A protein and the small-molecule ligand that binds it are described below.
Small molecule (SMILES): O=C1C[C@@H](C(=O)O)NC(=O)N1

Binding-site contacts:
Ligand atom C6 contacts residue ALA252 of chain 1.A at 3.8 Å (hydrophobic).
Ligand atom O2 contacts residue GLY267 of chain 1.A at 3.3 Å.
Ligand atom O2 contacts residue CYS221 of chain 1.A at 3.2 Å.
Ligand atom O71 contacts residue ALA266 of chain 1.A at 3.1 Å (h-bond).
Ligand atom O2 contacts residue LEU222 of chain 1.A at 2.9 Å (h-bond).
Ligand atom C6 contacts residue HIS18 of chain 1.A at 4.0 Å.
Ligand atom C6 contacts residue ZN1 of chain 1.C at 4.3 Å.
Ligand atom C5 contacts residue ASN44 of chain 1.A at 4.3 Å.
Ligand atom N1 contacts residue GLY267 of chain 1.A at 3.7 Å.
Ligand atom O71 contacts residue ARG20 of chain 1.A at 2.9 Å (salt-bridge).
Ligand atom C2 contacts residue ALA266 of chain 1.A at 3.5 Å (hydrophobic).
Ligand atom N1 contacts residue ALA252 of chain 1.A at 3.6 Å.
Ligand atom C4 contacts residue HIS139 of chain 1.A at 4.2 Å.
Ligand atom O72 contacts residue ASN44 of chain 1.A at 2.9 Å (h-bond).
Ligand atom C7 contacts residue ALA266 of chain 1.A at 4.0 Å (hydrophobic).
Ligand atom N3 contacts residue LEU222 of chain 1.A at 3.0 Å (h-bond).
Ligand atom O71 contacts residue ALA252 of chain 1.A at 3.9 Å.
Ligand atom C7 contacts residue HIS18 of chain 1.A at 4.3 Å.
Ligand atom C2 contacts residue LEU222 of chain 1.A at 3.6 Å (hydrophobic).
Ligand atom N1 contacts residue ALA266 of chain 1.A at 3.0 Å (h-bond).
Ligand atom O2 contacts residue ALA266 of chain 1.A at 3.2 Å.
Ligand atom O4 contacts residue KCX102 of chain 1.A at 4.3 Å.
Ligand atom C7 contacts residue ASN44 of chain 1.A at 3.9 Å.
Ligand atom C7 contacts residue HIS254 of chain 1.A at 4.3 Å.
Ligand atom N3 contacts residue ASP250 of chain 1.A at 3.6 Å.
Ligand atom C6 contacts residue ALA266 of chain 1.A at 4.1 Å (hydrophobic).
Ligand atom C7 contacts residue ALA252 of chain 1.A at 3.8 Å (hydrophobic).
Ligand atom O71 contacts residue HIS254 of chain 1.A at 3.0 Å (h-bond).
Ligand atom O72 contacts residue ARG20 of chain 1.A at 2.9 Å (salt-bridge).
Ligand atom O4 contacts residue HIS139 of chain 1.A at 3.1 Å.
Ligand atom C2 contacts residue GLY267 of chain 1.A at 3.9 Å.
Ligand atom O4 contacts residue ZN1 of chain 1.D at 2.8 Å.
Ligand atom O4 contacts residue LEU222 of chain 1.A at 4.0 Å.
Ligand atom C2 contacts residue ASP250 of chain 1.A at 4.0 Å.
Ligand atom C4 contacts residue ZN1 of chain 1.D at 3.6 Å.
Ligand atom C4 contacts residue LEU222 of chain 1.A at 3.9 Å (hydrophobic).
Ligand atom O72 contacts residue HIS18 of chain 1.A at 3.4 Å (h-bond).
Ligand atom C4 contacts residue ZN1 of chain 1.C at 4.3 Å.
Ligand atom C7 contacts residue ARG20 of chain 1.A at 3.5 Å.
Ligand atom N3 contacts residue ZN1 of chain 1.D at 4.2 Å.

Sequence of chain 1.A:
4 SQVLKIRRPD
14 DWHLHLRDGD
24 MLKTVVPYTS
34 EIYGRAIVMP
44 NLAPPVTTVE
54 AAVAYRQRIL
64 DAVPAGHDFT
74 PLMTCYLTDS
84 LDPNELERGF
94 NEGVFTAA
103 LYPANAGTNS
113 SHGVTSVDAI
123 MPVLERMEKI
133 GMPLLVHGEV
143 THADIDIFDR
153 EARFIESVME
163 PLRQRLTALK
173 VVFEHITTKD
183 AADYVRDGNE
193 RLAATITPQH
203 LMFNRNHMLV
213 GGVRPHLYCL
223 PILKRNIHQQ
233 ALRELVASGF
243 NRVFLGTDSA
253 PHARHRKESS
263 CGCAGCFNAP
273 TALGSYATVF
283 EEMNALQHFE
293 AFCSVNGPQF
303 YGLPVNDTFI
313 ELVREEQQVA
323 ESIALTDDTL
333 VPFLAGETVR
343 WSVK